Sequence of chain 1.A:
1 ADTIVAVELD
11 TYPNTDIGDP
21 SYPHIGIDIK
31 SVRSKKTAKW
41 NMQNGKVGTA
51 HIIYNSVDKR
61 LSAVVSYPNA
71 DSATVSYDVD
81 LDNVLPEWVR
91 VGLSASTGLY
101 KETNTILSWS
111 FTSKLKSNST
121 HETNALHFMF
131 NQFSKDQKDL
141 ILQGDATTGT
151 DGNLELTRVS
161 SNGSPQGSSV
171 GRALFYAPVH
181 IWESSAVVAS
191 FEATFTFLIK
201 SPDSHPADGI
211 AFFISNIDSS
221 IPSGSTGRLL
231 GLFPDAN

Binding-site contacts:
Ligand atom C3 contacts residue THR226 of chain 1.A at 3.3 Å.
Ligand atom C2 contacts residue TYR12 of chain 1.A at 3.5 Å (hydrophobic).
Ligand atom O3 contacts residue PRO13 of chain 1.A at 2.8 Å (h-bond).
Ligand atom O3 contacts residue THR15 of chain 1.A at 2.9 Å (h-bond).
Ligand atom O6 contacts residue ALA207 of chain 1.A at 3.6 Å.
Ligand atom O6 contacts residue TYR100 of chain 1.A at 3.1 Å (h-bond).
Ligand atom C1 contacts residue TYR12 of chain 1.A at 3.6 Å (hydrophobic).
Ligand atom O3 contacts residue ARG228 of chain 1.A at 2.9 Å (salt-bridge).
Ligand atom O4 contacts residue HIS205 of chain 1.A at 3.3 Å.
Ligand atom O4 contacts residue THR15 of chain 1.A at 2.6 Å (h-bond).
Ligand atom O6 contacts residue GLY98 of chain 1.A at 3.3 Å.
Ligand atom C4 contacts residue THR15 of chain 1.A at 3.4 Å.
Ligand atom O6 contacts residue LEU99 of chain 1.A at 2.9 Å (h-bond).
Ligand atom O2 contacts residue ASP16 of chain 1.A at 3.2 Å (salt-bridge).
Ligand atom O7 contacts residue SER168 of chain 1.A at 2.6 Å (h-bond).
Ligand atom C6 contacts residue ASP208 of chain 1.A at 3.7 Å.
Ligand atom O3 contacts residue THR226 of chain 1.A at 2.4 Å (h-bond).
Ligand atom O6 contacts residue ASP208 of chain 1.A at 3.0 Å (salt-bridge).
Ligand atom O3 contacts residue TYR12 of chain 1.A at 3.4 Å (h-bond).
Ligand atom C4 contacts residue THR226 of chain 1.A at 3.5 Å.
Ligand atom C4 contacts residue ASP208 of chain 1.A at 3.5 Å.
Ligand atom O7 contacts residue GLY98 of chain 1.A at 3.2 Å.
Ligand atom O4 contacts residue ARG228 of chain 1.A at 3.3 Å (salt-bridge).
Ligand atom O5 contacts residue LEU99 of chain 1.A at 3.2 Å (h-bond).
Ligand atom O4 contacts residue TYR100 of chain 1.A at 3.6 Å.
Ligand atom C6 contacts residue LEU99 of chain 1.A at 3.6 Å (hydrophobic).
Ligand atom O4 contacts residue TYR12 of chain 1.A at 2.9 Å (h-bond).
Ligand atom C4 contacts residue ARG228 of chain 1.A at 3.6 Å.
Ligand atom O4 contacts residue ASN14 of chain 1.A at 2.9 Å (h-bond).
Ligand atom O6 contacts residue THR226 of chain 1.A at 3.3 Å (h-bond).
Ligand atom C4 contacts residue GLY224 of chain 1.A at 3.5 Å.
Ligand atom O6 contacts residue ARG228 of chain 1.A at 3.3 Å.
Ligand atom O6 contacts residue LEU229 of chain 1.A at 3.4 Å.
Ligand atom O4 contacts residue GLY224 of chain 1.A at 2.8 Å (h-bond).
Ligand atom O4 contacts residue ASP208 of chain 1.A at 2.7 Å (salt-bridge).
Ligand atom C8 contacts residue SER168 of chain 1.A at 3.0 Å.
Ligand atom C7 contacts residue SER168 of chain 1.A at 3.2 Å.
Ligand atom O4 contacts residue ASP16 of chain 1.A at 3.1 Å (salt-bridge).
Ligand atom C3 contacts residue PRO13 of chain 1.A at 3.6 Å (hydrophobic).
Ligand atom O6 contacts residue PRO13 of chain 1.A at 3.4 Å.

A protein and the small-molecule ligand that binds it are described below.
Small molecule (SMILES): CC(=O)N[C@H]1[C@H](O[C@@H]2[C@@H](OC[C@H]3O[C@H](O)[C@@H](O)[C@@H](O[C@H]4O[C@H](CO)[C@@H](O)[C@H](O)[C@@H]4O[C@@H]4O[C@H](CO)[C@@H](O)[C@H](O)[C@H]4NC(C)=O)[C@@H]3O)O[C@H](CO)[C@@H](O)[C@@H]2O)O[C@H](CO)[C@@H](O)[C@@H]1O